A small-molecule ligand and the protein it binds are described below.
Small molecule (SMILES): C[C@@H](O)[C@@H](C)O

Sequence of chain 1.A:
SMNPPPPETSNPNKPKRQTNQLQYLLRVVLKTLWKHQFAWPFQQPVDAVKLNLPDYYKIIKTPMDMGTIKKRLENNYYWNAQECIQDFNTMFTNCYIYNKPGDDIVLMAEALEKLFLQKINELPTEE

Binding-site contacts:
Ligand atom O5 contacts residue L451 of chain 1.B at 4.2 Å.
Ligand atom C2 contacts residue L451 of chain 1.B at 4.3 Å.
Ligand atom O5 contacts residue TRP40 of chain 1.A at 4.5 Å.
Ligand atom C4 contacts residue TRP40 of chain 1.A at 3.8 Å (hydrophobic).
Ligand atom C3 contacts residue ILE105 of chain 1.A at 3.8 Å (hydrophobic).
Ligand atom C4 contacts residue ILE105 of chain 1.A at 4.0 Å (hydrophobic).
Ligand atom C4 contacts residue MET108 of chain 1.A at 3.4 Å (hydrophobic).
Ligand atom C3 contacts residue TRP40 of chain 1.A at 4.5 Å (hydrophobic).
Ligand atom O6 contacts residue TRP40 of chain 1.A at 3.9 Å.
Ligand atom O6 contacts residue PRO41 of chain 1.A at 4.5 Å.
Ligand atom C4 contacts residue PRO41 of chain 1.A at 4.0 Å (hydrophobic).
Ligand atom C3 contacts residue L451 of chain 1.B at 4.3 Å.
Ligand atom O6 contacts residue ILE105 of chain 1.A at 4.1 Å.
Ligand atom O6 contacts residue L451 of chain 1.B at 3.0 Å (h-bond).
Ligand atom C1 contacts residue L451 of chain 1.B at 3.8 Å.